A small-molecule ligand and the protein it binds are described below.
Small molecule (SMILES): CC1=C(/C=C/C(C)=C\C=C\C(C)=C\C(=O)O)C(C)(C)CCC1

Sequence of chain 1.A:
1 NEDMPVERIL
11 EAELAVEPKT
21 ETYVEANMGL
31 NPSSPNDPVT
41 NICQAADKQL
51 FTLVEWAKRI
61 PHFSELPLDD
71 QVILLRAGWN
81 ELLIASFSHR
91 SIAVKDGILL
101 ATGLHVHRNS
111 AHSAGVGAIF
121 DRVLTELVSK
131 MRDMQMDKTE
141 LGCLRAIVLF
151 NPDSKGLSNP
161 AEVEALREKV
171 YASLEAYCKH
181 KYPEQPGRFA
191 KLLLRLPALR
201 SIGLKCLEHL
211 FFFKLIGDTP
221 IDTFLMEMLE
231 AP

Binding-site contacts:
Ligand atom C8 contacts residue ILE42 of chain 1.A at 3.9 Å (hydrophobic).
Ligand atom C11 contacts residue ALA46 of chain 1.A at 3.7 Å (hydrophobic).
Ligand atom C7 contacts residue CYS206 of chain 1.A at 3.8 Å (hydrophobic).
Ligand atom O2 contacts residue ALA45 of chain 1.A at 3.6 Å.
Ligand atom C10 contacts residue LEU83 of chain 1.A at 4.0 Å (hydrophobic).
Ligand atom C20 contacts residue ILE42 of chain 1.A at 3.9 Å (hydrophobic).
Ligand atom O1 contacts residue PHE87 of chain 1.A at 3.3 Å.
Ligand atom C2 contacts residue VAL116 of chain 1.A at 3.8 Å (hydrophobic).
Ligand atom C20 contacts residue LEU100 of chain 1.A at 3.4 Å (hydrophobic).
Ligand atom C18 contacts residue CYS206 of chain 1.A at 3.7 Å (hydrophobic).
Ligand atom C12 contacts residue PHE87 of chain 1.A at 3.8 Å (hydrophobic).
Ligand atom C11 contacts residue PHE87 of chain 1.A at 3.9 Å (hydrophobic).
Ligand atom C5 contacts residue CYS206 of chain 1.A at 3.8 Å (hydrophobic).
Ligand atom C6 contacts residue CYS206 of chain 1.A at 3.9 Å (hydrophobic).
Ligand atom C20 contacts residue ALA45 of chain 1.A at 3.9 Å (hydrophobic).
Ligand atom C15 contacts residue GLN49 of chain 1.A at 3.7 Å.
Ligand atom C15 contacts residue ARG90 of chain 1.A at 3.3 Å.
Ligand atom C16 contacts residue ILE42 of chain 1.A at 3.7 Å (hydrophobic).
Ligand atom C14 contacts residue PHE87 of chain 1.A at 3.8 Å (hydrophobic).
Ligand atom C20 contacts residue PHE87 of chain 1.A at 3.8 Å (hydrophobic).
Ligand atom O2 contacts residue ALA101 of chain 1.A at 2.8 Å (h-bond).
Ligand atom C3 contacts residue ILE42 of chain 1.A at 3.6 Å (hydrophobic).
Ligand atom C18 contacts residue PHE87 of chain 1.A at 3.6 Å (hydrophobic).
Ligand atom C19 contacts residue TRP79 of chain 1.A at 3.7 Å (hydrophobic).
Ligand atom C19 contacts residue LEU210 of chain 1.A at 3.7 Å (hydrophobic).
Ligand atom O1 contacts residue GLN49 of chain 1.A at 3.5 Å.
Ligand atom C15 contacts residue PHE87 of chain 1.A at 3.5 Å (hydrophobic).
Ligand atom C12 contacts residue LEU83 of chain 1.A at 3.7 Å (hydrophobic).
Ligand atom C10 contacts residue ALA46 of chain 1.A at 3.7 Å (hydrophobic).
Ligand atom C12 contacts residue ALA46 of chain 1.A at 3.5 Å (hydrophobic).
Ligand atom O1 contacts residue ARG90 of chain 1.A at 2.6 Å (salt-bridge).
Ligand atom C13 contacts residue PHE87 of chain 1.A at 3.5 Å (hydrophobic).
Ligand atom O2 contacts residue ARG90 of chain 1.A at 3.4 Å (salt-bridge).
Ligand atom C3 contacts residue VAL116 of chain 1.A at 3.8 Å (hydrophobic).
Ligand atom C17 contacts residue LEU210 of chain 1.A at 4.0 Å (hydrophobic).
Ligand atom C15 contacts residue ALA101 of chain 1.A at 3.8 Å (hydrophobic).
Ligand atom O2 contacts residue LEU100 of chain 1.A at 3.5 Å.
Ligand atom C17 contacts residue HIS209 of chain 1.A at 3.5 Å.
Ligand atom O1 contacts residue ALA101 of chain 1.A at 3.7 Å.
Ligand atom C17 contacts residue CYS206 of chain 1.A at 3.9 Å (hydrophobic).